The protein below binds the small molecule below.
Small molecule (SMILES): CC(C)(C)OC=O

Sequence of chain 1.B:
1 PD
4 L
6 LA

Binding-site contacts:
Ligand atom C contacts residue PRO1 of chain 1.B at 1.3 Å (hydrophobic).
Ligand atom C1 contacts residue PRO1 of chain 1.B at 3.2 Å (hydrophobic).
Ligand atom C3 contacts residue PRO1 of chain 1.B at 3.5 Å (hydrophobic).
Ligand atom O1 contacts residue PRO1 of chain 1.B at 1.8 Å (h-bond).
Ligand atom C3 contacts residue LEU4 of chain 1.B at 2.9 Å (hydrophobic).
Ligand atom C1 contacts residue GLN47 of chain 1.A at 4.0 Å.
Ligand atom C1 contacts residue ARG49 of chain 1.A at 3.9 Å.
Ligand atom C' contacts residue LEU4 of chain 1.B at 4.2 Å (hydrophobic).
Ligand atom C' contacts residue PRO1 of chain 1.B at 3.4 Å (hydrophobic).
Ligand atom C2 contacts residue LEU4 of chain 1.B at 4.3 Å (hydrophobic).
Ligand atom O contacts residue ASP2 of chain 1.B at 3.5 Å (salt-bridge).
Ligand atom C1 contacts residue ASP2 of chain 1.B at 2.7 Å.
Ligand atom C3 contacts residue ASP2 of chain 1.B at 3.2 Å.
Ligand atom C contacts residue ASP2 of chain 1.B at 3.7 Å.
Ligand atom C2 contacts residue PRO1 of chain 1.B at 4.1 Å (hydrophobic).
Ligand atom C' contacts residue ASP2 of chain 1.B at 3.4 Å.
Ligand atom C1 contacts residue AIB3 of chain 1.B at 4.1 Å.
Ligand atom C3 contacts residue AIB3 of chain 1.B at 3.6 Å.
Ligand atom O contacts residue PRO1 of chain 1.B at 2.4 Å (h-bond).

Sequence of chain 1.A:
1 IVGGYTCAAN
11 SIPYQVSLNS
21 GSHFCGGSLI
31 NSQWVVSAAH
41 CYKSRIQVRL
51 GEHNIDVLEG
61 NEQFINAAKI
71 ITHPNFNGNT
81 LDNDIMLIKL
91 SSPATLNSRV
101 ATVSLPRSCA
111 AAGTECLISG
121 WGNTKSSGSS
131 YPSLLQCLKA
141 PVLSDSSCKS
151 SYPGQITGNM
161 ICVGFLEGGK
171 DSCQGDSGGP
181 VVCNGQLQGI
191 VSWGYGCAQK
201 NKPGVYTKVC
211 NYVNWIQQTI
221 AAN